Binding-site contacts:
Ligand atom OA1 contacts residue ASN48 of chain 1.A at 2.9 Å (h-bond).
Ligand atom CB3 contacts residue MLI1 of chain 1.D at 3.5 Å.
Ligand atom CA4 contacts residue MLI1 of chain 1.D at 0.9 Å.
Ligand atom CA6 contacts residue ALA109 of chain 1.A at 3.3 Å (hydrophobic).
Ligand atom FB4 contacts residue GLY136 of chain 1.A at 3.0 Å.
Ligand atom CA4 contacts residue HIS262 of chain 1.A at 3.3 Å.
Ligand atom OA2 contacts residue PHE172 of chain 1.A at 3.3 Å.
Ligand atom CA3 contacts residue GLY40 of chain 1.A at 3.6 Å.
Ligand atom FA3 contacts residue PHE236 of chain 1.A at 3.6 Å.
Ligand atom CA1 contacts residue MLI1 of chain 1.D at 1.1 Å.
Ligand atom CB6 contacts residue MLI1 of chain 1.D at 3.4 Å.
Ligand atom FB4 contacts residue LEU210 of chain 1.A at 3.0 Å.
Ligand atom OA4 contacts residue ALA109 of chain 1.A at 3.2 Å.
Ligand atom OA2 contacts residue MLI1 of chain 1.D at 1.4 Å (h-bond).
Ligand atom CB2 contacts residue ILE150 of chain 1.A at 3.3 Å (hydrophobic).
Ligand atom OA4 contacts residue MLI1 of chain 1.D at 1.0 Å (h-bond).
Ligand atom CB1 contacts residue MLI1 of chain 1.D at 2.0 Å.
Ligand atom CA2 contacts residue PHE172 of chain 1.A at 3.5 Å (hydrophobic).
Ligand atom CA2 contacts residue MLI1 of chain 1.D at 0.8 Å.
Ligand atom CA2 contacts residue GLY40 of chain 1.A at 3.5 Å.
Ligand atom CA3 contacts residue MLI1 of chain 1.D at 0.9 Å.
Ligand atom CA5 contacts residue MLI1 of chain 1.D at 0.3 Å.
Ligand atom FA3 contacts residue LEU153 of chain 1.A at 3.6 Å.
Ligand atom CB3 contacts residue ILE150 of chain 1.A at 3.3 Å (hydrophobic).
Ligand atom CA6 contacts residue MLI1 of chain 1.D at 1.1 Å.
Ligand atom CA6 contacts residue GLY39 of chain 1.A at 3.6 Å.
Ligand atom OA3 contacts residue MLI1 of chain 1.D at 1.8 Å (h-bond).
Ligand atom CA5 contacts residue ALA109 of chain 1.A at 3.6 Å (hydrophobic).
Ligand atom CB2 contacts residue MLI1 of chain 1.D at 2.1 Å.
Ligand atom OA4 contacts residue GLY39 of chain 1.A at 2.7 Å (h-bond).
Ligand atom CA5 contacts residue HIS262 of chain 1.A at 3.1 Å.
Ligand atom FA3 contacts residue MLI1 of chain 1.D at 1.6 Å.
Ligand atom FB4 contacts residue GLY135 of chain 1.A at 3.5 Å.
Ligand atom CA1 contacts residue PHE172 of chain 1.A at 3.5 Å (hydrophobic).
Ligand atom CA4 contacts residue GLY39 of chain 1.A at 3.4 Å.
Ligand atom OA4 contacts residue MET110 of chain 1.A at 2.9 Å (h-bond).
Ligand atom OA1 contacts residue MLI1 of chain 1.D at 1.8 Å (h-bond).
Ligand atom OA3 contacts residue GLY40 of chain 1.A at 3.3 Å.
Ligand atom CB3 contacts residue VAL237 of chain 1.A at 3.4 Å (hydrophobic).
Ligand atom CB4 contacts residue GLY135 of chain 1.A at 3.5 Å.

A small-molecule ligand and the protein it binds are described below.
Small molecule (SMILES): O=C(O)C(O)=C(F)C=CC(=O)c1ccc(F)cc1

Sequence of chain 1.A:
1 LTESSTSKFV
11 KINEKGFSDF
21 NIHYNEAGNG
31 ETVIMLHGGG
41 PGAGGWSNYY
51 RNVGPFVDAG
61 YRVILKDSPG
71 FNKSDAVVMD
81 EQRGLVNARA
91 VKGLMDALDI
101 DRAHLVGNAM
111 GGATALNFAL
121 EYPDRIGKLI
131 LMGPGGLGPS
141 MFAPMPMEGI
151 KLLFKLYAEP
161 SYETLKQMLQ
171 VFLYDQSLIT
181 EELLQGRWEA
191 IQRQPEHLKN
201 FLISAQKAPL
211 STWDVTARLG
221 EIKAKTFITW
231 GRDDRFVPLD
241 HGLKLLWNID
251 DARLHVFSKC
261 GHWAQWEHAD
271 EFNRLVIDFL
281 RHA